Sequence of chain 1.A:
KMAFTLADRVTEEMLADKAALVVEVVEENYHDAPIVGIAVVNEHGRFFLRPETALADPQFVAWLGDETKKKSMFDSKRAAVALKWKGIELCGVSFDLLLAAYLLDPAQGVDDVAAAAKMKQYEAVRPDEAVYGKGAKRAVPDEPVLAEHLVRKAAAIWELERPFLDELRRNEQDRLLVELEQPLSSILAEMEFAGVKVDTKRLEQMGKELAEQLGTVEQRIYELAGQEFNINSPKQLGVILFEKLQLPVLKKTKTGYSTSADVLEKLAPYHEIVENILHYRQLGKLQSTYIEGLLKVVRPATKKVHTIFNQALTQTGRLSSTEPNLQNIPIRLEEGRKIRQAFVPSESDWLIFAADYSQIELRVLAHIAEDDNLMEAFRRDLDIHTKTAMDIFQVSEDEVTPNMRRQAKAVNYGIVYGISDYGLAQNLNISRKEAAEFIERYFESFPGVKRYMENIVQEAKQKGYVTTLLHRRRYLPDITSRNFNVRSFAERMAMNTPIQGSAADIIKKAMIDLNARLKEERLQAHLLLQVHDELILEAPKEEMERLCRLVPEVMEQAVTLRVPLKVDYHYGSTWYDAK

Binding-site contacts:
Ligand atom O3' contacts residue ARG281 of chain 1.A at 3.2 Å (salt-bridge).
Ligand atom OP1 contacts residue PRO330 of chain 1.A at 3.4 Å.
Ligand atom C1' contacts residue GLN327 of chain 1.A at 3.4 Å.
Ligand atom C5' contacts residue ILE329 of chain 1.A at 3.2 Å (hydrophobic).
Ligand atom OP1 contacts residue SER258 of chain 1.A at 3.4 Å.
Ligand atom C1' contacts residue LYS285 of chain 1.A at 3.6 Å.
Ligand atom OP2 contacts residue SER260 of chain 1.A at 3.4 Å.
Ligand atom O4' contacts residue TYR290 of chain 1.A at 3.5 Å (h-bond).
Ligand atom OP1 contacts residue THR259 of chain 1.A at 2.6 Å (h-bond).
Ligand atom C3' contacts residue NG31 of chain 1.G at 3.1 Å.
Ligand atom C4' contacts residue VAL531 of chain 1.A at 3.5 Å (hydrophobic).
Ligand atom OP2 contacts residue ARG332 of chain 1.A at 3.0 Å (salt-bridge).
Ligand atom C2' contacts residue NG31 of chain 1.G at 3.0 Å.
Ligand atom OP1 contacts residue ILE331 of chain 1.A at 2.7 Å (h-bond).
Ligand atom OP2 contacts residue SER258 of chain 1.A at 3.2 Å (h-bond).
Ligand atom O4' contacts residue ASN328 of chain 1.A at 3.2 Å.
Ligand atom O4' contacts residue LYS285 of chain 1.A at 3.3 Å (salt-bridge).
Ligand atom OP1 contacts residue THR253 of chain 1.A at 3.5 Å.
Ligand atom O2 contacts residue ARG318 of chain 1.A at 2.8 Å (salt-bridge).
Ligand atom O4' contacts residue HIS532 of chain 1.A at 3.4 Å.
Ligand atom C1' contacts residue TYR290 of chain 1.A at 3.2 Å (hydrophobic).
Ligand atom N3 contacts residue NG31 of chain 1.G at 3.5 Å (h-bond).
Ligand atom N2 contacts residue ARG318 of chain 1.A at 3.3 Å (salt-bridge).
Ligand atom O2 contacts residue LYS285 of chain 1.A at 2.9 Å (salt-bridge).
Ligand atom C1' contacts residue HIS532 of chain 1.A at 3.5 Å.
Ligand atom OP1 contacts residue ARG281 of chain 1.A at 2.8 Å (salt-bridge).
Ligand atom C1' contacts residue ASN328 of chain 1.A at 3.6 Å.
Ligand atom O3' contacts residue PRO330 of chain 1.A at 3.4 Å.
Ligand atom C3' contacts residue ASP533 of chain 1.A at 3.4 Å.
Ligand atom O4' contacts residue LYS285 of chain 1.A at 3.6 Å.
Ligand atom C2' contacts residue TYR290 of chain 1.A at 3.6 Å (hydrophobic).
Ligand atom OP1 contacts residue LYS254 of chain 1.A at 3.3 Å (salt-bridge).
Ligand atom OP1 contacts residue GLN282 of chain 1.A at 3.5 Å.
Ligand atom N3 contacts residue ASN328 of chain 1.A at 3.3 Å (h-bond).
Ligand atom P contacts residue ARG281 of chain 1.A at 3.5 Å.
Ligand atom OP1 contacts residue SER260 of chain 1.A at 3.4 Å (h-bond).
Ligand atom C2' contacts residue GLN327 of chain 1.A at 3.5 Å.
Ligand atom OP2 contacts residue ALA261 of chain 1.A at 2.6 Å (h-bond).
Ligand atom OP1 contacts residue ARG332 of chain 1.A at 2.8 Å (salt-bridge).
Ligand atom C2' contacts residue ASN328 of chain 1.A at 3.5 Å.

A small-molecule ligand and the protein it binds are described below.
Small molecule (SMILES): Cc1cn([C@H]2C[C@H](O[P](=O)(O)OC[C@H]3O[C@@H](n4ccc(N)nc4=O)C[C@@H]3O[P](=O)(O)OC[C@H]3O[C@@H](n4cnc5c(N)ncnc54)C[C@@H]3O[P](=O)(O)OC[C@H]3O[C@@H](n4cnc5c(=O)nc(N)[nH]c54)C[C@@H]3O[P](=O)(O)OC[C@@H]3CC[C@H](n4ccc(N)nc4=O)O3)[C@@H](CO[P](=O)(O)O[C@H]3C[C@H](n4cnc5c(N)ncnc54)O[C@@H]3CO[P](=O)(O)O[C@H]3C[C@H](n4cnc5c(=O)nc(N)[nH]c54)O[C@@H]3CO[P](=O)(O)O[C@H]3C[C@H](n4ccc(N)nc4=O)O[C@@H]3CO[P](=O)(O)O[C@H]3C[C@H](n4cnc5c(=O)nc(N)[nH]c54)O[C@@H]3CO)O2)c(=O)[nH]c1=O